Sequence of chain 13.A:
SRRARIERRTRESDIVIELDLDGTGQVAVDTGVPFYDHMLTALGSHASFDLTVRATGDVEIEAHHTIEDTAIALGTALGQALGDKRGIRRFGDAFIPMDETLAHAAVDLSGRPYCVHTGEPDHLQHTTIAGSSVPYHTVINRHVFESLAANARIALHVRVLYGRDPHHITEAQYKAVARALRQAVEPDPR

Binding-site contacts:
Ligand atom N8 contacts residue MET113 of chain 19.A at 3.5 Å.
Ligand atom C4 contacts residue GLU186 of chain 19.A at 4.0 Å.
Ligand atom C4 contacts residue HIS80 of chain 12.A at 3.6 Å.
Ligand atom N7 contacts residue MET113 of chain 19.A at 3.5 Å.
Ligand atom C6 contacts residue HIS79 of chain 12.A at 3.1 Å.
Ligand atom N7 contacts residue HIS79 of chain 12.A at 3.1 Å (h-bond).
Ligand atom C6 contacts residue MET113 of chain 19.A at 3.6 Å (hydrophobic).
Ligand atom C6 contacts residue MN1 of chain 12.B at 3.3 Å.
Ligand atom N5 contacts residue HIS182 of chain 19.A at 3.2 Å (h-bond).
Ligand atom C9 contacts residue GLU83 of chain 12.A at 3.6 Å.
Ligand atom C6 contacts residue HIS80 of chain 12.A at 3.8 Å.
Ligand atom N5 contacts residue HIS80 of chain 12.A at 3.0 Å (h-bond).
Ligand atom N3 contacts residue MN1 of chain 19.C at 2.3 Å.
Ligand atom C2 contacts residue GLU186 of chain 19.A at 3.8 Å.
Ligand atom N7 contacts residue MN1 of chain 12.B at 2.4 Å.
Ligand atom C4 contacts residue MN1 of chain 19.C at 3.1 Å.
Ligand atom N3 contacts residue HIS53 of chain 19.A at 3.3 Å (h-bond).
Ligand atom N3 contacts residue GLU186 of chain 19.A at 3.0 Å (salt-bridge).
Ligand atom C1 contacts residue MN1 of chain 19.C at 4.2 Å.
Ligand atom N7 contacts residue HIS183 of chain 19.A at 3.4 Å (h-bond).
Ligand atom C4 contacts residue MET113 of chain 19.A at 3.5 Å (hydrophobic).
Ligand atom N8 contacts residue MN1 of chain 12.B at 3.4 Å.
Ligand atom C6 contacts residue MN1 of chain 19.C at 3.4 Å.
Ligand atom N5 contacts residue MET113 of chain 19.A at 3.6 Å.
Ligand atom C6 contacts residue HIS183 of chain 19.A at 3.8 Å.
Ligand atom C6 contacts residue GLU83 of chain 12.A at 4.0 Å.
Ligand atom C6 contacts residue GLU186 of chain 19.A at 4.1 Å.
Ligand atom N7 contacts residue GLU83 of chain 12.A at 3.1 Å (salt-bridge).
Ligand atom C9 contacts residue ARG127 of chain 13.A at 3.4 Å.
Ligand atom C6 contacts residue HIS182 of chain 19.A at 3.5 Å.
Ligand atom N5 contacts residue GLU186 of chain 19.A at 3.3 Å (salt-bridge).
Ligand atom C9 contacts residue MET113 of chain 19.A at 4.1 Å (hydrophobic).
Ligand atom C1 contacts residue GLU27 of chain 12.A at 3.6 Å.
Ligand atom N8 contacts residue GLU83 of chain 12.A at 3.5 Å (salt-bridge).
Ligand atom N3 contacts residue HIS80 of chain 12.A at 3.3 Å (h-bond).
Ligand atom C9 contacts residue MN1 of chain 12.B at 3.8 Å.
Ligand atom C1 contacts residue HIS80 of chain 12.A at 3.9 Å.
Ligand atom C2 contacts residue HIS80 of chain 12.A at 3.8 Å.
Ligand atom C2 contacts residue MN1 of chain 19.C at 3.3 Å.
Ligand atom N5 contacts residue MN1 of chain 19.C at 2.3 Å.

A small-molecule ligand and the protein it binds are described below.
Small molecule (SMILES): C[C@H](N)c1ncnn1C

Sequence of chain 19.A:
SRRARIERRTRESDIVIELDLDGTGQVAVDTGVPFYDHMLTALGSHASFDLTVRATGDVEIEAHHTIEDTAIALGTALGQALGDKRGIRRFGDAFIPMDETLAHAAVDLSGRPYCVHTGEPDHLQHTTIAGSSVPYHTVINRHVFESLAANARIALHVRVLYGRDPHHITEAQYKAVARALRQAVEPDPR

Sequence of chain 12.A:
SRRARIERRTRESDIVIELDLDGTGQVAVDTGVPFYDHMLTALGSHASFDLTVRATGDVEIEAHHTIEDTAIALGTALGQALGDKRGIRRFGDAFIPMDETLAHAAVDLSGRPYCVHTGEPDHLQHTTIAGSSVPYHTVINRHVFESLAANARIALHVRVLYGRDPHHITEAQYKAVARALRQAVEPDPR